This small molecule binds to this protein.
Small molecule (SMILES): CC(C)[C@@H](c1ccc(Br)cc1)c1c(O)c2ccccc2oc1=O

Sequence of chain 1.A:
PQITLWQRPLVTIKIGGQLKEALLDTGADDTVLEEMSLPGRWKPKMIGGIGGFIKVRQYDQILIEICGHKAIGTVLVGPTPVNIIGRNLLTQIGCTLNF

Sequence of chain 2.A:
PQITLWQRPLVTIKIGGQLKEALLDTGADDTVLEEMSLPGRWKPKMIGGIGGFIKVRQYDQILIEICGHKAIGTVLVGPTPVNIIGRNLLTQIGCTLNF

Binding-site contacts:
Ligand atom OA6 contacts residue ASP25 of chain 1.A at 2.9 Å (salt-bridge).
Ligand atom OA6 contacts residue U011 of chain 2.B at 1.6 Å (h-bond).
Ligand atom CA6 contacts residue U011 of chain 2.B at 0.7 Å.
Ligand atom CG1 contacts residue U011 of chain 2.B at 0.7 Å.
Ligand atom CA2 contacts residue U011 of chain 2.B at 1.1 Å.
Ligand atom CB3 contacts residue U011 of chain 2.B at 3.3 Å.
Ligand atom OA2 contacts residue ILE50 of chain 2.A at 3.4 Å.
Ligand atom CB6 contacts residue U011 of chain 2.B at 2.0 Å.
Ligand atom CD3 contacts residue U011 of chain 2.B at 2.0 Å.
Ligand atom CB2 contacts residue ASP25 of chain 1.A at 3.8 Å.
Ligand atom OA2 contacts residue GLY49 of chain 1.A at 3.5 Å.
Ligand atom CD1 contacts residue U011 of chain 2.B at 1.5 Å.
Ligand atom CB5 contacts residue GLY48 of chain 1.A at 3.7 Å.
Ligand atom CG4 contacts residue U011 of chain 2.B at 2.2 Å.
Ligand atom CG4 contacts residue ILE50 of chain 1.A at 3.1 Å (hydrophobic).
Ligand atom CD1 contacts residue VAL82 of chain 1.A at 3.8 Å (hydrophobic).
Ligand atom OA2 contacts residue ILE50 of chain 1.A at 3.4 Å (h-bond).
Ligand atom CA contacts residue U011 of chain 2.B at 0.3 Å.
Ligand atom OA2 contacts residue U011 of chain 2.B at 1.1 Å.
Ligand atom CG3 contacts residue VAL82 of chain 2.A at 3.8 Å (hydrophobic).
Ligand atom CA2 contacts residue ILE50 of chain 2.A at 3.8 Å (hydrophobic).
Ligand atom CG4 contacts residue ILE84 of chain 2.A at 3.9 Å (hydrophobic).
Ligand atom OA3 contacts residue GLY49 of chain 2.A at 3.5 Å.
Ligand atom CA4 contacts residue U011 of chain 2.B at 1.0 Å.
Ligand atom OA6 contacts residue ASP25 of chain 2.A at 3.1 Å (salt-bridge).
Ligand atom CB2 contacts residue U011 of chain 2.B at 2.5 Å.
Ligand atom CG3 contacts residue U011 of chain 2.B at 1.4 Å.
Ligand atom CD4 contacts residue GLY27 of chain 2.A at 3.1 Å.
Ligand atom CA5 contacts residue U011 of chain 2.B at 1.1 Å.
Ligand atom CD2 contacts residue U011 of chain 2.B at 1.8 Å.
Ligand atom OA3 contacts residue U011 of chain 2.B at 1.4 Å.
Ligand atom CG2 contacts residue U011 of chain 2.B at 1.0 Å.
Ligand atom CB3 contacts residue ALA28 of chain 1.A at 3.8 Å (hydrophobic).
Ligand atom CD3 contacts residue GLY27 of chain 2.A at 3.2 Å.
Ligand atom CB1 contacts residue U011 of chain 2.B at 1.6 Å.
Ligand atom CA6 contacts residue ASP25 of chain 1.A at 3.6 Å.
Ligand atom CB5 contacts residue U011 of chain 2.B at 3.4 Å.
Ligand atom OA3 contacts residue ILE50 of chain 2.A at 3.2 Å (h-bond).
Ligand atom CD2 contacts residue VAL82 of chain 1.A at 3.2 Å (hydrophobic).
Ligand atom CD4 contacts residue U011 of chain 2.B at 2.0 Å.